Sequence of chain 1.C:
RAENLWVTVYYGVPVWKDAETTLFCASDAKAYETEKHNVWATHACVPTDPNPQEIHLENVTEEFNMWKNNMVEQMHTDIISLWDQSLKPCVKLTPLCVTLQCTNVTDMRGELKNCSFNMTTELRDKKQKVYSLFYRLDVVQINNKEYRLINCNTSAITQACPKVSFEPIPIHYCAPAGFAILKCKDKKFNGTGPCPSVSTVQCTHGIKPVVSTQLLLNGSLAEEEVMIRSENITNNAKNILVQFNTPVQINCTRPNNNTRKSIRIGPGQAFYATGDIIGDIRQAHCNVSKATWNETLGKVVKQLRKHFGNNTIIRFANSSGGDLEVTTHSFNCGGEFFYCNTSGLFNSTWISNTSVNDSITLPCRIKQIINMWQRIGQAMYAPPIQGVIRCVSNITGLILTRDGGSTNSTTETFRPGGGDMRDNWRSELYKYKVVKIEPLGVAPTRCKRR

A small-molecule ligand and the protein it binds are described below.
Small molecule (SMILES): CC(=O)N[C@@H]1[C@@H](O)[C@H](O)[C@@H](CO)O[C@H]1O

Binding-site contacts:
Ligand atom C7 contacts residue GLN101 of chain 1.C at 4.2 Å.
Ligand atom C3 contacts residue ASN123 of chain 1.C at 3.8 Å.
Ligand atom C8 contacts residue GLN101 of chain 1.C at 4.3 Å.
Ligand atom O7 contacts residue SER121 of chain 1.C at 3.8 Å.
Ligand atom C7 contacts residue THR99 of chain 1.C at 4.4 Å.
Ligand atom C4 contacts residue ASN123 of chain 1.C at 4.2 Å.
Ligand atom C2 contacts residue ASN123 of chain 1.C at 2.5 Å.
Ligand atom C6 contacts residue LYS132 of chain 1.C at 4.1 Å.
Ligand atom O7 contacts residue PHE122 of chain 1.C at 4.2 Å.
Ligand atom N2 contacts residue ASN123 of chain 1.C at 3.0 Å (h-bond).
Ligand atom C7 contacts residue ASN123 of chain 1.C at 3.6 Å.
Ligand atom O7 contacts residue LYS134 of chain 1.C at 4.3 Å.
Ligand atom C1 contacts residue ASN123 of chain 1.C at 1.4 Å.
Ligand atom C8 contacts residue ASN123 of chain 1.C at 3.8 Å.
Ligand atom O7 contacts residue GLN101 of chain 1.C at 3.3 Å.
Ligand atom O7 contacts residue ASN123 of chain 1.C at 4.5 Å.
Ligand atom N2 contacts residue LYS134 of chain 1.C at 4.0 Å.
Ligand atom O6 contacts residue LYS132 of chain 1.C at 3.2 Å (salt-bridge).
Ligand atom C8 contacts residue THR99 of chain 1.C at 3.4 Å.
Ligand atom C5 contacts residue ASN123 of chain 1.C at 3.6 Å.
Ligand atom O5 contacts residue ASN123 of chain 1.C at 2.3 Å (h-bond).